Binding-site contacts:
Ligand atom O3A contacts residue ILE190 of chain 1.A at 3.7 Å.
Ligand atom O5' contacts residue ILE190 of chain 1.A at 3.4 Å.
Ligand atom PA contacts residue SER179 of chain 1.A at 3.8 Å.
Ligand atom C2 contacts residue TRP153 of chain 1.A at 3.4 Å (hydrophobic).
Ligand atom O2B contacts residue LYS29 of chain 1.A at 2.9 Å (salt-bridge).
Ligand atom C4' contacts residue TRP152 of chain 1.A at 3.8 Å (hydrophobic).
Ligand atom C5M contacts residue TYR162 of chain 1.A at 3.4 Å (hydrophobic).
Ligand atom O2B contacts residue PHE118 of chain 1.A at 3.5 Å.
Ligand atom N3 contacts residue THR159 of chain 1.A at 3.5 Å (h-bond).
Ligand atom O2 contacts residue THR159 of chain 1.A at 3.0 Å (h-bond).
Ligand atom O1A contacts residue LYS29 of chain 1.A at 2.9 Å (salt-bridge).
Ligand atom O5Q contacts residue ILE190 of chain 1.A at 3.5 Å.
Ligand atom O4' contacts residue TRP153 of chain 1.A at 2.9 Å (h-bond).
Ligand atom C4Q contacts residue TYR14 of chain 1.A at 3.4 Å (hydrophobic).
Ligand atom O3B contacts residue PHE118 of chain 1.A at 3.6 Å.
Ligand atom N3Q contacts residue PHE118 of chain 1.A at 3.1 Å (h-bond).
Ligand atom O3' contacts residue PHE158 of chain 1.A at 3.7 Å.
Ligand atom C3' contacts residue SER181 of chain 1.A at 3.2 Å.
Ligand atom O2A contacts residue ALA164 of chain 1.A at 3.7 Å.
Ligand atom N3 contacts residue TRP153 of chain 1.A at 3.5 Å.
Ligand atom O3' contacts residue THR188 of chain 1.A at 3.8 Å.
Ligand atom O2A contacts residue ARG177 of chain 1.A at 2.8 Å (salt-bridge).
Ligand atom O2A contacts residue SER179 of chain 1.A at 2.5 Å (h-bond).
Ligand atom O3A contacts residue ARG177 of chain 1.A at 3.6 Å (salt-bridge).
Ligand atom C1' contacts residue TRP153 of chain 1.A at 3.2 Å (hydrophobic).
Ligand atom O2Q contacts residue ARG241 of chain 1.A at 2.8 Å (salt-bridge).
Ligand atom O3' contacts residue TRP152 of chain 1.A at 3.4 Å.
Ligand atom C2' contacts residue TYR162 of chain 1.A at 3.4 Å (hydrophobic).
Ligand atom O2A contacts residue ILE190 of chain 1.A at 3.6 Å.
Ligand atom N1 contacts residue TRP153 of chain 1.A at 3.4 Å (h-bond).
Ligand atom O2B contacts residue HIS26 of chain 1.A at 3.1 Å.
Ligand atom C2 contacts residue THR159 of chain 1.A at 3.3 Å.
Ligand atom O2Q contacts residue PHE118 of chain 1.A at 3.1 Å.
Ligand atom N3Q contacts residue SAH1 of chain 1.C at 3.7 Å.
Ligand atom O3' contacts residue SER181 of chain 1.A at 2.7 Å (h-bond).
Ligand atom O1B contacts residue ARG241 of chain 1.A at 2.7 Å (salt-bridge).
Ligand atom O2 contacts residue PHE158 of chain 1.A at 3.5 Å.
Ligand atom O2 contacts residue TRP153 of chain 1.A at 3.4 Å (h-bond).
Ligand atom O4Q contacts residue TYR14 of chain 1.A at 2.7 Å (h-bond).
Ligand atom C3Q contacts residue PHE118 of chain 1.A at 3.8 Å (hydrophobic).

Sequence of chain 1.A:
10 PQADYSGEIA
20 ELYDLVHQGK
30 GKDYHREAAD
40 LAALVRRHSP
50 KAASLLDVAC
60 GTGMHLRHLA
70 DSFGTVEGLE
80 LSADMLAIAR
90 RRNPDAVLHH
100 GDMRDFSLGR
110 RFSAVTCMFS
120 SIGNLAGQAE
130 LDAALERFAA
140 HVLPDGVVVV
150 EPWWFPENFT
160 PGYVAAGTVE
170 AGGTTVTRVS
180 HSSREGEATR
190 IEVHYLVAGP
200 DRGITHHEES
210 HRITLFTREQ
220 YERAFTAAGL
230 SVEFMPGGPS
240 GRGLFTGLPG

This protein binds this small molecule.
Small molecule (SMILES): Cc1cn([C@H]2C[C@H](O)[C@@H](CO[P](=O)(O)O[P](=O)(O)O[C@H]3O[C@H](C)[C@@H](O)[C@H](N)[C@H]3O)O2)c(=O)[nH]c1=O